Sequence of chain 2.A:
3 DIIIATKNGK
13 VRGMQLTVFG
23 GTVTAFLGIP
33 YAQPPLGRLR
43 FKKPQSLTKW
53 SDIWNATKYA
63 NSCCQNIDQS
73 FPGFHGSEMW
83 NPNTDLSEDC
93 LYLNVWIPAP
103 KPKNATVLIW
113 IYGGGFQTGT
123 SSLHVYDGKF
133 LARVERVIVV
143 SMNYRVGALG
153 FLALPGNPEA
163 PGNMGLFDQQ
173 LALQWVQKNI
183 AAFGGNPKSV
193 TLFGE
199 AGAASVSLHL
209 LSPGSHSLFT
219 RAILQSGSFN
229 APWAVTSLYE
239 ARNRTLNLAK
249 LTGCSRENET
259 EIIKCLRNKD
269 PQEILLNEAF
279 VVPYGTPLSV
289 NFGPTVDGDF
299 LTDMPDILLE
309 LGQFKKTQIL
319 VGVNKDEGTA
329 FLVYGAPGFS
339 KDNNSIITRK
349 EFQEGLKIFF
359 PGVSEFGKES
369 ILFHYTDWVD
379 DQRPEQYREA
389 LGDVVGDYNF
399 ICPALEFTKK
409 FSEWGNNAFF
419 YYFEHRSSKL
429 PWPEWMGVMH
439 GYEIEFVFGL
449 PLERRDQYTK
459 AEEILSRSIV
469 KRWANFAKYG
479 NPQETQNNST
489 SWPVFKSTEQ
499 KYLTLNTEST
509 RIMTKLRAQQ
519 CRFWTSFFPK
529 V

Binding-site contacts:
Ligand atom C7 contacts residue TYR237 of chain 2.A at 4.3 Å (hydrophobic).
Ligand atom C7 contacts residue ASN241 of chain 2.A at 3.5 Å.
Ligand atom O7 contacts residue TYR237 of chain 2.A at 3.1 Å.
Ligand atom C1 contacts residue ASN241 of chain 2.A at 1.5 Å.
Ligand atom O7 contacts residue PRO281 of chain 2.A at 4.4 Å.
Ligand atom O5 contacts residue ASN245 of chain 2.A at 3.8 Å.
Ligand atom C6 contacts residue LYS248 of chain 2.A at 4.0 Å.
Ligand atom C5 contacts residue PHE278 of chain 2.A at 3.9 Å (hydrophobic).
Ligand atom O3 contacts residue PHE278 of chain 2.A at 4.2 Å.
Ligand atom O5 contacts residue ASN241 of chain 2.A at 2.4 Å (h-bond).
Ligand atom C5 contacts residue ASN245 of chain 2.A at 4.2 Å.
Ligand atom C4 contacts residue PHE278 of chain 2.A at 3.0 Å (hydrophobic).
Ligand atom O7 contacts residue ASN241 of chain 2.A at 3.7 Å.
Ligand atom C6 contacts residue ASN241 of chain 2.A at 4.2 Å.
Ligand atom O3 contacts residue PRO281 of chain 2.A at 4.0 Å.
Ligand atom O4 contacts residue LEU249 of chain 2.A at 4.5 Å.
Ligand atom C5 contacts residue ASN241 of chain 2.A at 3.7 Å.
Ligand atom C2 contacts residue ASN241 of chain 2.A at 2.7 Å.
Ligand atom C3 contacts residue PRO281 of chain 2.A at 4.1 Å (hydrophobic).
Ligand atom C1 contacts residue ASN245 of chain 2.A at 3.8 Å.
Ligand atom C6 contacts residue LEU249 of chain 2.A at 3.7 Å (hydrophobic).
Ligand atom C5 contacts residue ASN245 of chain 2.A at 4.0 Å.
Ligand atom O6 contacts residue ASN245 of chain 2.A at 4.2 Å.
Ligand atom C3 contacts residue PHE278 of chain 2.A at 3.7 Å (hydrophobic).
Ligand atom O4 contacts residue PHE278 of chain 2.A at 3.7 Å.
Ligand atom C1 contacts residue ASN245 of chain 2.A at 3.6 Å.
Ligand atom C3 contacts residue ASN241 of chain 2.A at 4.0 Å.
Ligand atom N2 contacts residue ASN241 of chain 2.A at 3.2 Å (h-bond).
Ligand atom O2 contacts residue PRO281 of chain 2.A at 3.5 Å.
Ligand atom C6 contacts residue ASN245 of chain 2.A at 3.3 Å.
Ligand atom C8 contacts residue ASN241 of chain 2.A at 4.0 Å.
Ligand atom C4 contacts residue ASN241 of chain 2.A at 4.1 Å.
Ligand atom O5 contacts residue ASN245 of chain 2.A at 3.9 Å.
Ligand atom O3 contacts residue PRO281 of chain 2.A at 3.9 Å.

A small-molecule ligand and the protein it binds are described below.
Small molecule (SMILES): CC(=O)N[C@H]1[C@H](O[C@H]2[C@H](O)[C@@H](NC(C)=O)CO[C@@H]2CO[C@H]2O[C@@H](C)[C@@H](O)[C@@H](O)[C@@H]2O)O[C@H](CO)[C@@H](O)[C@@H]1O